Binding-site contacts:
Ligand atom O7 contacts residue ASN228 of chain 1.C at 3.2 Å (h-bond).
Ligand atom N2 contacts residue ASN228 of chain 1.C at 3.2 Å (h-bond).
Ligand atom C7 contacts residue ASN228 of chain 1.C at 3.5 Å.
Ligand atom C8 contacts residue GLN226 of chain 1.C at 3.9 Å.
Ligand atom O7 contacts residue GLN226 of chain 1.C at 4.3 Å.
Ligand atom C4 contacts residue ASN228 of chain 1.C at 4.3 Å.
Ligand atom C1 contacts residue ASN228 of chain 1.C at 1.4 Å.
Ligand atom C5 contacts residue ASN228 of chain 1.C at 3.6 Å.
Ligand atom O5 contacts residue ASN228 of chain 1.C at 2.4 Å (h-bond).
Ligand atom C3 contacts residue ASN228 of chain 1.C at 3.7 Å.
Ligand atom C2 contacts residue ASN228 of chain 1.C at 2.4 Å.
Ligand atom O3 contacts residue ASN228 of chain 1.C at 4.1 Å.
Ligand atom C7 contacts residue GLN226 of chain 1.C at 4.2 Å.
Ligand atom O7 contacts residue GLN227 of chain 1.C at 4.5 Å.

A protein and the small-molecule ligand that binds it are described below.
Small molecule (SMILES): CC(=O)N[C@@H]1[C@@H](O)[C@H](O)[C@@H](CO)O[C@H]1O

Sequence of chain 1.C:
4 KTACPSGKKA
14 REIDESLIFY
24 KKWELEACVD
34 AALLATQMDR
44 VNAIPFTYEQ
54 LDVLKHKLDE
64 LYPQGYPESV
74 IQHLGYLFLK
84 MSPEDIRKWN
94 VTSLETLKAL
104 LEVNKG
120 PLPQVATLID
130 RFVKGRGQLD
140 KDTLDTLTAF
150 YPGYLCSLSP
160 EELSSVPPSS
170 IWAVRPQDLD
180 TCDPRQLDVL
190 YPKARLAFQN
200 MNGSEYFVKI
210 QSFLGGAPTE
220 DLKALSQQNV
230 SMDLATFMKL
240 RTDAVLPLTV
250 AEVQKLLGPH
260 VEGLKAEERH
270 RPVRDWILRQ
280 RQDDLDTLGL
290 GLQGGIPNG